Sequence of chain 2.C:
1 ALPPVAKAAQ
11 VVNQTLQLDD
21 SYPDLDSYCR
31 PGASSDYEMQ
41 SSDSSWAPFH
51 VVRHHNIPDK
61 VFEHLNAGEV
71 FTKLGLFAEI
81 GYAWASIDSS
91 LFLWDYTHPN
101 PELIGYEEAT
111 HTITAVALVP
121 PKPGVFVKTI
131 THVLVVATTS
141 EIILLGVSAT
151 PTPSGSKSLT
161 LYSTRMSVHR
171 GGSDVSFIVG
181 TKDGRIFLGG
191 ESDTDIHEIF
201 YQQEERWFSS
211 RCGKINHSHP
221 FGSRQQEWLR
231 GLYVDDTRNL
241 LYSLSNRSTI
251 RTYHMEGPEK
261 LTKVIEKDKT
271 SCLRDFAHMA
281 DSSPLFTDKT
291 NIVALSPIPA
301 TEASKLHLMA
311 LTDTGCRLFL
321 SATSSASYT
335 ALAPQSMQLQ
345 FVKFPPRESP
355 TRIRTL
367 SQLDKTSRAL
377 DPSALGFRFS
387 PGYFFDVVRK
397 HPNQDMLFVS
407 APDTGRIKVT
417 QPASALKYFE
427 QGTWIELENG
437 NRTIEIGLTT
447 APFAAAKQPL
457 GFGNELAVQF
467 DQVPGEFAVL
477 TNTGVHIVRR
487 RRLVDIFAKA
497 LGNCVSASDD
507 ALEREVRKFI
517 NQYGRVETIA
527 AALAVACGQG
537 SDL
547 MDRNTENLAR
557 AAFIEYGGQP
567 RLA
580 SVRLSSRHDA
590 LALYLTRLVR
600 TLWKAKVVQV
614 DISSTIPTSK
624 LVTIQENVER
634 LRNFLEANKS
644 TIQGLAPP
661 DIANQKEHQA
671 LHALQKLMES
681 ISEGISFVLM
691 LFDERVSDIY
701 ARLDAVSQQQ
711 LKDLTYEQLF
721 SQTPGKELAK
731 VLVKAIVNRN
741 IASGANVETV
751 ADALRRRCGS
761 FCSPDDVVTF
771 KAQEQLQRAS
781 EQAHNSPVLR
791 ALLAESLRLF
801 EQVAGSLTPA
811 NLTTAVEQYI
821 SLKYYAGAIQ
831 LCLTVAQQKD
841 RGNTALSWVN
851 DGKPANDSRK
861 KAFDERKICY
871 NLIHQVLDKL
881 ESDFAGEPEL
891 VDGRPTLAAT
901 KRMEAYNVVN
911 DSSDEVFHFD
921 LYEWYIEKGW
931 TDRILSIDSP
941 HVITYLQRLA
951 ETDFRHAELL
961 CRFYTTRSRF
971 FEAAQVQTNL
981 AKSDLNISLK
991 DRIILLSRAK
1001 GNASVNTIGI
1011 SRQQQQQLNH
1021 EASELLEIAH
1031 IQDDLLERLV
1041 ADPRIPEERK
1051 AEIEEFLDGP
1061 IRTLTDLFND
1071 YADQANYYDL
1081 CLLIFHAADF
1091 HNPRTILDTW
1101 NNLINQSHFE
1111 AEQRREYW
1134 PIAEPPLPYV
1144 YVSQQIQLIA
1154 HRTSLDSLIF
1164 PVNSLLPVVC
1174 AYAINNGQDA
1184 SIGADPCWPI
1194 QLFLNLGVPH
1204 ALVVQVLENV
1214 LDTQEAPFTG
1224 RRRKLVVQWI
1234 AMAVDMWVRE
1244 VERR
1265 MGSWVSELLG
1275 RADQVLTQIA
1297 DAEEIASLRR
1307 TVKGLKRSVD

A small-molecule ligand and the protein it binds are described below.
Small molecule (SMILES): CSCC[C@H](NC(=O)[C@@H]1CCCN1C(=O)[C@H](CC(C)C)NC(=O)[C@H](CC(C)C)NC(=O)[C@H](CCCCN)NC(=O)[C@H](C)NC(=O)[C@H](CCCCN)NC(=O)[C@@H](N)CCCN=C(N)N)C(=O)N[C@@H](CCC(=O)O)C(=O)N[C@@H](CCC(=O)O)C(=O)N[C@@H](C)C(=O)N[C@@H](CC(C)C)C(=O)N[C@@H](CC(C)C)C(=O)N1CCC[C@H]1C=O

Binding-site contacts:
Ligand atom O contacts residue VAL127 of chain 2.C at 2.5 Å (h-bond).
Ligand atom CA contacts residue SER163 of chain 2.C at 3.7 Å.
Ligand atom CD contacts residue GLN203 of chain 2.C at 3.5 Å.
Ligand atom C contacts residue ILE130 of chain 2.C at 3.9 Å (hydrophobic).
Ligand atom C contacts residue GLY105 of chain 2.C at 3.8 Å.
Ligand atom CB contacts residue TYR162 of chain 2.C at 3.5 Å (hydrophobic).
Ligand atom CB contacts residue ILE104 of chain 2.C at 3.6 Å (hydrophobic).
Ligand atom N contacts residue GLY105 of chain 2.C at 2.8 Å (h-bond).
Ligand atom C contacts residue LEU161 of chain 2.C at 3.9 Å (hydrophobic).
Ligand atom CA contacts residue GLY105 of chain 2.C at 3.9 Å.
Ligand atom O contacts residue LEU161 of chain 2.C at 3.4 Å (h-bond).
Ligand atom O contacts residue PHE126 of chain 2.C at 3.4 Å.
Ligand atom CA contacts residue PHE126 of chain 2.C at 3.9 Å (hydrophobic).
Ligand atom CA contacts residue GLY105 of chain 2.C at 3.6 Å.
Ligand atom CD1 contacts residue GLN203 of chain 2.C at 3.5 Å.
Ligand atom CD2 contacts residue LEU161 of chain 2.C at 3.6 Å (hydrophobic).
Ligand atom CD1 contacts residue GLY124 of chain 2.C at 3.9 Å.
Ligand atom O contacts residue SER163 of chain 2.C at 3.1 Å (h-bond).
Ligand atom CA contacts residue LEU161 of chain 2.C at 3.5 Å (hydrophobic).
Ligand atom CA contacts residue ILE130 of chain 2.C at 3.5 Å (hydrophobic).
Ligand atom CD1 contacts residue TYR162 of chain 2.C at 3.5 Å (hydrophobic).
Ligand atom CB contacts residue ILE130 of chain 2.C at 3.6 Å (hydrophobic).
Ligand atom O contacts residue GLY105 of chain 2.C at 3.7 Å.
Ligand atom SD contacts residue ARG165 of chain 2.C at 3.5 Å.
Ligand atom N contacts residue SER163 of chain 2.C at 3.9 Å.
Ligand atom N contacts residue LEU161 of chain 2.C at 3.2 Å (h-bond).
Ligand atom CD2 contacts residue PHE126 of chain 2.C at 3.4 Å (hydrophobic).
Ligand atom CD contacts residue ARG165 of chain 2.C at 3.8 Å.
Ligand atom O contacts residue GLN203 of chain 2.C at 3.5 Å (h-bond).
Ligand atom CA contacts residue VAL125 of chain 2.C at 3.4 Å (hydrophobic).
Ligand atom CG contacts residue TYR162 of chain 2.C at 3.9 Å (hydrophobic).
Ligand atom O contacts residue VAL127 of chain 2.C at 3.5 Å.
Ligand atom CB contacts residue VAL125 of chain 2.C at 3.3 Å (hydrophobic).
Ligand atom OE1 contacts residue ARG165 of chain 2.C at 2.9 Å (salt-bridge).
Ligand atom N contacts residue VAL125 of chain 2.C at 3.5 Å (h-bond).
Ligand atom CB contacts residue GLY105 of chain 2.C at 3.2 Å.
Ligand atom C contacts residue VAL127 of chain 2.C at 3.7 Å (hydrophobic).
Ligand atom O contacts residue ILE130 of chain 2.C at 3.7 Å.
Ligand atom O contacts residue TYR162 of chain 2.C at 3.6 Å.
Ligand atom CE contacts residue ARG165 of chain 2.C at 3.8 Å.